Sequence of chain 14.A:
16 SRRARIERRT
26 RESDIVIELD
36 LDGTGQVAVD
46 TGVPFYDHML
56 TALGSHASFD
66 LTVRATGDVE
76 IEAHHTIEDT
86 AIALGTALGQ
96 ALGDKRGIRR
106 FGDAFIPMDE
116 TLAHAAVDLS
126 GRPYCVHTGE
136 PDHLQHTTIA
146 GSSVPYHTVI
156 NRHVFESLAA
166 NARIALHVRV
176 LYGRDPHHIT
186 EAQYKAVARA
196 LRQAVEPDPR

The protein below binds the small molecule below.
Small molecule (SMILES): NCCSc1ncn[nH]1

Sequence of chain 23.A:
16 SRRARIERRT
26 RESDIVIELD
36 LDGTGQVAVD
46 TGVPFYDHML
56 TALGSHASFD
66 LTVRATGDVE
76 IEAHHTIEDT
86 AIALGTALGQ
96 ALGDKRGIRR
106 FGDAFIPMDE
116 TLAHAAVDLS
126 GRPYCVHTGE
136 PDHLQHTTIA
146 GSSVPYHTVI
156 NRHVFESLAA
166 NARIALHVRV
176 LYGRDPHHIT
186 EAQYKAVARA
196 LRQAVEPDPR

Binding-site contacts:
Ligand atom C4 contacts residue HIS79 of chain 4.A at 3.1 Å.
Ligand atom N2 contacts residue MET113 of chain 14.A at 3.6 Å.
Ligand atom N2 contacts residue MN1 of chain 14.C at 4.3 Å.
Ligand atom N4 contacts residue MET113 of chain 14.A at 3.2 Å.
Ligand atom C3 contacts residue MN1 of chain 4.B at 3.2 Å.
Ligand atom N1 contacts residue GLU27 of chain 4.A at 3.7 Å.
Ligand atom N1 contacts residue ASP84 of chain 4.A at 4.2 Å.
Ligand atom S1 contacts residue MET113 of chain 14.A at 4.3 Å.
Ligand atom N2 contacts residue HIS80 of chain 4.A at 4.1 Å.
Ligand atom C4 contacts residue GLU186 of chain 14.A at 4.0 Å.
Ligand atom N2 contacts residue HIS79 of chain 4.A at 3.0 Å (h-bond).
Ligand atom C3 contacts residue GLU83 of chain 4.A at 3.6 Å.
Ligand atom N4 contacts residue GLU186 of chain 14.A at 3.8 Å.
Ligand atom N2 contacts residue GLU83 of chain 4.A at 3.2 Å (salt-bridge).
Ligand atom C4 contacts residue MET113 of chain 14.A at 3.6 Å (hydrophobic).
Ligand atom C3 contacts residue MN1 of chain 14.C at 4.2 Å.
Ligand atom S1 contacts residue GLU83 of chain 4.A at 3.5 Å (salt-bridge).
Ligand atom N4 contacts residue MN1 of chain 14.C at 3.0 Å.
Ligand atom N3 contacts residue MET113 of chain 14.A at 3.4 Å.
Ligand atom N4 contacts residue HIS80 of chain 4.A at 3.3 Å (h-bond).
Ligand atom C4 contacts residue HIS183 of chain 14.A at 3.7 Å.
Ligand atom C3 contacts residue HIS80 of chain 4.A at 4.0 Å.
Ligand atom C3 contacts residue MET113 of chain 14.A at 3.4 Å (hydrophobic).
Ligand atom N3 contacts residue MN1 of chain 14.C at 2.2 Å.
Ligand atom C4 contacts residue MN1 of chain 4.B at 3.2 Å.
Ligand atom N3 contacts residue HIS182 of chain 14.A at 3.2 Å (h-bond).
Ligand atom N3 contacts residue GLU186 of chain 14.A at 3.1 Å (salt-bridge).
Ligand atom N2 contacts residue MN1 of chain 4.B at 2.2 Å.
Ligand atom C1 contacts residue GLU27 of chain 4.A at 4.1 Å.
Ligand atom C4 contacts residue GLU83 of chain 4.A at 4.2 Å.
Ligand atom C4 contacts residue HIS80 of chain 4.A at 3.6 Å.
Ligand atom S1 contacts residue ARG127 of chain 23.A at 3.5 Å.
Ligand atom C3 contacts residue HIS79 of chain 4.A at 4.2 Å.
Ligand atom C4 contacts residue MN1 of chain 14.C at 3.3 Å.
Ligand atom S1 contacts residue MN1 of chain 4.B at 3.8 Å.
Ligand atom N3 contacts residue HIS80 of chain 4.A at 2.9 Å (h-bond).
Ligand atom N1 contacts residue HIS80 of chain 4.A at 4.2 Å.
Ligand atom C4 contacts residue HIS182 of chain 14.A at 3.4 Å.
Ligand atom N2 contacts residue HIS183 of chain 14.A at 3.4 Å (h-bond).
Ligand atom C2 contacts residue ARG127 of chain 23.A at 3.5 Å.

Sequence of chain 4.A:
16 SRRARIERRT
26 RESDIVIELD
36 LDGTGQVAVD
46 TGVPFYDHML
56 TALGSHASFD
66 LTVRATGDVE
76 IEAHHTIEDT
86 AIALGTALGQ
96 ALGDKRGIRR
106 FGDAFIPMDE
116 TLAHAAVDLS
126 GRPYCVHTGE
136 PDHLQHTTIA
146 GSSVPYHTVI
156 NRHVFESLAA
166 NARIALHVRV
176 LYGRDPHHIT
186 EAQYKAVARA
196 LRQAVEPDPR